Sequence of chain 1.B:
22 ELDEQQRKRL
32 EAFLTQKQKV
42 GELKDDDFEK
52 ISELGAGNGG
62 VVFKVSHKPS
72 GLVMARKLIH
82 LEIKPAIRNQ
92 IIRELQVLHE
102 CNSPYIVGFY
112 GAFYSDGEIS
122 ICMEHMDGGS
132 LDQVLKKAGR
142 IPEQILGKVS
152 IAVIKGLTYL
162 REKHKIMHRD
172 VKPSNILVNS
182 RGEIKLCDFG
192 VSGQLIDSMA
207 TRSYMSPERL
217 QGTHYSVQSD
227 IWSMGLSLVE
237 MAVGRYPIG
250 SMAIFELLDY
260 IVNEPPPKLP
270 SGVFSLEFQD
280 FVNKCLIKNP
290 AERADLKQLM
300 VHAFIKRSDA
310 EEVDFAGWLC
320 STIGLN

Binding-site contacts:
Ligand atom O2B contacts residue ASN176 of chain 1.B at 3.0 Å (h-bond).
Ligand atom C5' contacts residue GLY56 of chain 1.B at 3.6 Å.
Ligand atom O1A contacts residue MG1 of chain 1.H at 1.9 Å.
Ligand atom C6 contacts residue LEU178 of chain 1.B at 3.6 Å (hydrophobic).
Ligand atom O3G contacts residue MG1 of chain 1.H at 2.0 Å.
Ligand atom O2B contacts residue SER175 of chain 1.B at 2.8 Å (h-bond).
Ligand atom C2 contacts residue MET127 of chain 1.B at 3.3 Å (hydrophobic).
Ligand atom O1A contacts residue ASP189 of chain 1.B at 2.7 Å (salt-bridge).
Ligand atom O2A contacts residue VAL63 of chain 1.B at 3.6 Å.
Ligand atom O3G contacts residue ASP171 of chain 1.B at 3.5 Å (salt-bridge).
Ligand atom O3' contacts residue SER131 of chain 1.B at 3.0 Å (h-bond).
Ligand atom PB contacts residue MG1 of chain 1.H at 3.0 Å.
Ligand atom PB contacts residue SER175 of chain 1.B at 3.5 Å.
Ligand atom PG contacts residue MG1 of chain 1.H at 3.1 Å.
Ligand atom N6 contacts residue GLU125 of chain 1.B at 2.9 Å (salt-bridge).
Ligand atom N6 contacts residue ALA76 of chain 1.B at 3.3 Å.
Ligand atom O4' contacts residue VAL63 of chain 1.B at 3.4 Å.
Ligand atom O2G contacts residue LYS173 of chain 1.B at 3.0 Å (salt-bridge).
Ligand atom O2A contacts residue GLY58 of chain 1.B at 3.6 Å (h-bond).
Ligand atom N6 contacts residue MET124 of chain 1.B at 3.4 Å.
Ligand atom O2' contacts residue SER131 of chain 1.B at 2.9 Å (h-bond).
Ligand atom C2' contacts residue SER131 of chain 1.B at 3.4 Å.
Ligand atom N3B contacts residue MG1 of chain 1.H at 3.4 Å.
Ligand atom O3G contacts residue ASP189 of chain 1.B at 2.7 Å (salt-bridge).
Ligand atom O3A contacts residue GLY58 of chain 1.B at 3.4 Å.
Ligand atom O3G contacts residue ASN176 of chain 1.B at 2.9 Å (h-bond).
Ligand atom O5' contacts residue VAL63 of chain 1.B at 3.3 Å.
Ligand atom O1A contacts residue LYS78 of chain 1.B at 3.0 Å (salt-bridge).
Ligand atom O3A contacts residue MG1 of chain 1.H at 3.3 Å.
Ligand atom N3B contacts residue LYS173 of chain 1.B at 3.6 Å.
Ligand atom N1 contacts residue MET127 of chain 1.B at 2.9 Å (h-bond).
Ligand atom O1B contacts residue SER175 of chain 1.B at 3.2 Å (h-bond).
Ligand atom O2' contacts residue GLN134 of chain 1.B at 2.7 Å (h-bond).
Ligand atom O2G contacts residue ASP171 of chain 1.B at 2.5 Å (salt-bridge).
Ligand atom O2A contacts residue GLY61 of chain 1.B at 3.6 Å.
Ligand atom C6 contacts residue ALA76 of chain 1.B at 3.5 Å (hydrophobic).
Ligand atom O2B contacts residue MG1 of chain 1.H at 2.0 Å.
Ligand atom PA contacts residue MG1 of chain 1.H at 3.0 Å.
Ligand atom PG contacts residue ASP171 of chain 1.B at 3.6 Å.
Ligand atom O1G contacts residue LYS78 of chain 1.B at 3.2 Å (salt-bridge).

The small molecule below binds the protein below.
Small molecule (SMILES): Nc1ncnc2c1ncn2[C@@H]1O[C@H](CO[P](=O)(O)O[P](=O)(O)NP(=O)(O)O)[C@@H](O)[C@H]1O